Binding-site contacts:
Ligand atom SD contacts residue PHE220 of chain 1.A at 4.1 Å.
Ligand atom OXT contacts residue CO1 of chain 1.B at 3.0 Å.
Ligand atom O contacts residue GLU247 of chain 1.A at 3.2 Å (salt-bridge).
Ligand atom CA contacts residue CO1 of chain 1.B at 4.1 Å.
Ligand atom CE contacts residue CYS114 of chain 1.A at 3.7 Å (hydrophobic).
Ligand atom N contacts residue ASP140 of chain 1.A at 3.0 Å (salt-bridge).
Ligand atom CB contacts residue HIS123 of chain 1.A at 3.9 Å.
Ligand atom C contacts residue HIS214 of chain 1.A at 3.9 Å.
Ligand atom C contacts residue ASP140 of chain 1.A at 3.7 Å.
Ligand atom CA contacts residue ASP140 of chain 1.A at 3.3 Å.
Ligand atom CB contacts residue HIS221 of chain 1.A at 3.9 Å.
Ligand atom SD contacts residue TYR106 of chain 1.A at 3.9 Å.
Ligand atom CG contacts residue CYS114 of chain 1.A at 3.7 Å (hydrophobic).
Ligand atom C contacts residue HIS221 of chain 1.A at 3.9 Å.
Ligand atom OXT contacts residue ASP151 of chain 1.A at 3.8 Å.
Ligand atom O contacts residue ASP140 of chain 1.A at 3.4 Å (salt-bridge).
Ligand atom CB contacts residue PHE220 of chain 1.A at 3.8 Å (hydrophobic).
Ligand atom O contacts residue HIS214 of chain 1.A at 3.6 Å (h-bond).
Ligand atom OXT contacts residue HIS221 of chain 1.A at 2.8 Å (h-bond).
Ligand atom O contacts residue CO1 of chain 1.C at 2.1 Å.
Ligand atom O contacts residue CO1 of chain 1.B at 1.9 Å.
Ligand atom C contacts residue CO1 of chain 1.B at 2.8 Å.
Ligand atom C contacts residue GLU278 of chain 1.A at 4.2 Å.
Ligand atom CA contacts residue HIS123 of chain 1.A at 4.2 Å.
Ligand atom CE contacts residue PHE109 of chain 1.A at 3.5 Å (hydrophobic).
Ligand atom O contacts residue GLU278 of chain 1.A at 3.0 Å (salt-bridge).
Ligand atom N contacts residue ASP151 of chain 1.A at 3.2 Å (salt-bridge).
Ligand atom C contacts residue CO1 of chain 1.C at 2.8 Å.
Ligand atom O contacts residue ASP151 of chain 1.A at 2.8 Å (salt-bridge).
Ligand atom N contacts residue THR142 of chain 1.A at 3.1 Å (h-bond).
Ligand atom CG contacts residue PHE220 of chain 1.A at 4.1 Å (hydrophobic).
Ligand atom C contacts residue ASP151 of chain 1.A at 3.4 Å.
Ligand atom OXT contacts residue HIS214 of chain 1.A at 3.4 Å (h-bond).
Ligand atom OXT contacts residue CO1 of chain 1.C at 4.0 Å.
Ligand atom C contacts residue GLU247 of chain 1.A at 3.7 Å.
Ligand atom CA contacts residue CO1 of chain 1.C at 2.9 Å.
Ligand atom CE contacts residue TRP264 of chain 1.A at 3.8 Å (hydrophobic).
Ligand atom N contacts residue PHE220 of chain 1.A at 4.1 Å.
Ligand atom OXT contacts residue GLU247 of chain 1.A at 3.8 Å.
Ligand atom N contacts residue CO1 of chain 1.C at 2.2 Å.

The small molecule below binds the protein below.
Small molecule (SMILES): CSCC[C@H](N)C(=O)O

Sequence of chain 1.A:
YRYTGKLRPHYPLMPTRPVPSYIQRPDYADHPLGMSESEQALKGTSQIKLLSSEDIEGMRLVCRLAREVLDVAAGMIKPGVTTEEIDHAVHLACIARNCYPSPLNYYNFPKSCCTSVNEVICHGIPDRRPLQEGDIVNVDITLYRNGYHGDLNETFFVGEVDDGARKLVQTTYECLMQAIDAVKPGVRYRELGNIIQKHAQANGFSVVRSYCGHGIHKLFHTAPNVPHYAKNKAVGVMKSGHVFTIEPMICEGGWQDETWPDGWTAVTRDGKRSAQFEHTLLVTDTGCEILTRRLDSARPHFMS